This small molecule binds to this protein.
Small molecule (SMILES): CCOC(=O)c1cc2ccc(O)cc2oc1=O

Sequence of chain 1.C:
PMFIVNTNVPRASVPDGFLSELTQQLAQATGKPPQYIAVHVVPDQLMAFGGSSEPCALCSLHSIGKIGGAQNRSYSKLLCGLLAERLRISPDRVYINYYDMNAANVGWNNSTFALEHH

Binding-site contacts:
Ligand atom C6 contacts residue TYR95 of chain 1.B at 3.4 Å (hydrophobic).
Ligand atom O3 contacts residue ILE64 of chain 1.C at 2.9 Å (h-bond).
Ligand atom O5 contacts residue LYS32 of chain 1.C at 3.0 Å (salt-bridge).
Ligand atom C1 contacts residue HIS62 of chain 1.C at 3.9 Å.
Ligand atom C10 contacts residue ASN97 of chain 1.B at 3.9 Å.
Ligand atom C11 contacts residue LYS32 of chain 1.C at 3.8 Å.
Ligand atom C5 contacts residue PHE113 of chain 1.C at 3.9 Å (hydrophobic).
Ligand atom O2 contacts residue LYS32 of chain 1.C at 3.4 Å.
Ligand atom C10 contacts residue TYR95 of chain 1.B at 3.7 Å (hydrophobic).
Ligand atom O4 contacts residue HIS62 of chain 1.C at 3.0 Å.
Ligand atom O3 contacts residue SER63 of chain 1.C at 3.1 Å.
Ligand atom C5 contacts residue PRO1 of chain 1.C at 3.5 Å (hydrophobic).
Ligand atom C6 contacts residue VAL106 of chain 1.C at 3.3 Å (hydrophobic).
Ligand atom C1 contacts residue PRO1 of chain 1.C at 3.5 Å (hydrophobic).
Ligand atom C2 contacts residue PRO1 of chain 1.C at 3.6 Å (hydrophobic).
Ligand atom C10 contacts residue VAL106 of chain 1.C at 3.3 Å (hydrophobic).
Ligand atom O1 contacts residue PHE113 of chain 1.C at 3.4 Å.
Ligand atom C9 contacts residue PRO1 of chain 1.C at 3.5 Å (hydrophobic).
Ligand atom C10 contacts residue MET2 of chain 1.C at 3.7 Å (hydrophobic).
Ligand atom O4 contacts residue MET2 of chain 1.C at 3.4 Å.
Ligand atom C1 contacts residue ILE64 of chain 1.C at 3.9 Å (hydrophobic).
Ligand atom O1 contacts residue TYR36 of chain 1.C at 3.9 Å.
Ligand atom C5 contacts residue TYR95 of chain 1.B at 3.6 Å (hydrophobic).
Ligand atom C7 contacts residue ILE64 of chain 1.C at 3.2 Å (hydrophobic).
Ligand atom O3 contacts residue PRO1 of chain 1.C at 3.5 Å (h-bond).
Ligand atom C4 contacts residue SER63 of chain 1.C at 3.7 Å.
Ligand atom C9 contacts residue ILE64 of chain 1.C at 3.8 Å (hydrophobic).
Ligand atom O5 contacts residue ILE64 of chain 1.C at 3.0 Å (h-bond).
Ligand atom O5 contacts residue SER63 of chain 1.C at 3.6 Å.
Ligand atom C4 contacts residue HIS62 of chain 1.C at 3.2 Å.
Ligand atom C1 contacts residue SER63 of chain 1.C at 3.8 Å.
Ligand atom C2 contacts residue VAL106 of chain 1.C at 4.0 Å (hydrophobic).
Ligand atom O4 contacts residue ASN97 of chain 1.B at 2.6 Å (h-bond).
Ligand atom C8 contacts residue ASN97 of chain 1.B at 3.5 Å.
Ligand atom O5 contacts residue PRO1 of chain 1.C at 3.6 Å.
Ligand atom C8 contacts residue VAL106 of chain 1.C at 4.0 Å (hydrophobic).
Ligand atom C8 contacts residue HIS62 of chain 1.C at 3.8 Å.
Ligand atom C7 contacts residue PRO1 of chain 1.C at 3.4 Å (hydrophobic).
Ligand atom C4 contacts residue PRO1 of chain 1.C at 3.9 Å (hydrophobic).
Ligand atom O3 contacts residue HIS62 of chain 1.C at 4.0 Å.

Sequence of chain 1.B:
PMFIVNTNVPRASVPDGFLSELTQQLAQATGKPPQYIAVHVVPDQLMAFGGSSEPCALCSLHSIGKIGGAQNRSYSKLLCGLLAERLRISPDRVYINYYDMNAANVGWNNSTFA